Binding-site contacts:
Ligand atom C42 contacts residue ILE43 of chain 1.A at 3.5 Å (hydrophobic).
Ligand atom C19 contacts residue GLU103 of chain 1.A at 3.7 Å.
Ligand atom N20 contacts residue LEU105 of chain 1.A at 3.1 Å (h-bond).
Ligand atom C28 contacts residue SER37 of chain 1.A at 3.2 Å.
Ligand atom C19 contacts residue ALA56 of chain 1.A at 3.5 Å (hydrophobic).
Ligand atom N14 contacts residue LEU105 of chain 1.A at 3.1 Å (h-bond).
Ligand atom C21 contacts residue ILE168 of chain 1.A at 3.7 Å (hydrophobic).
Ligand atom C28 contacts residue ASP169 of chain 1.A at 3.8 Å.
Ligand atom C32 contacts residue ASP152 of chain 1.A at 3.5 Å.
Ligand atom N23 contacts residue ILE43 of chain 1.A at 3.5 Å.
Ligand atom C38 contacts residue MET100 of chain 1.A at 3.6 Å (hydrophobic).
Ligand atom C18 contacts residue ALA56 of chain 1.A at 3.8 Å (hydrophobic).
Ligand atom C41 contacts residue ALA56 of chain 1.A at 3.6 Å (hydrophobic).
Ligand atom F40 contacts residue MET102 of chain 1.A at 3.4 Å.
Ligand atom C19 contacts residue LEU105 of chain 1.A at 3.8 Å (hydrophobic).
Ligand atom F40 contacts residue LYS58 of chain 1.A at 3.7 Å.
Ligand atom C39 contacts residue MET102 of chain 1.A at 3.6 Å (hydrophobic).
Ligand atom C28 contacts residue GLY38 of chain 1.A at 3.6 Å.
Ligand atom C29 contacts residue SER37 of chain 1.A at 3.5 Å.
Ligand atom C08 contacts residue ARG33 of chain 1.A at 3.4 Å.
Ligand atom C38 contacts residue MET102 of chain 1.A at 3.3 Å (hydrophobic).
Ligand atom C16 contacts residue LEU155 of chain 1.A at 3.7 Å (hydrophobic).
Ligand atom N34 contacts residue ILE168 of chain 1.A at 3.3 Å.
Ligand atom C19 contacts residue MET102 of chain 1.A at 3.6 Å (hydrophobic).
Ligand atom C33 contacts residue ASP152 of chain 1.A at 3.6 Å.
Ligand atom C27 contacts residue SER37 of chain 1.A at 3.7 Å.
Ligand atom C39 contacts residue LYS58 of chain 1.A at 3.6 Å.
Ligand atom C18 contacts residue MET102 of chain 1.A at 3.5 Å (hydrophobic).
Ligand atom N20 contacts residue LEU104 of chain 1.A at 3.8 Å.
Ligand atom C35 contacts residue ILE168 of chain 1.A at 3.6 Å (hydrophobic).
Ligand atom C30 contacts residue LYS150 of chain 1.A at 3.7 Å.
Ligand atom N14 contacts residue LEU104 of chain 1.A at 3.4 Å.
Ligand atom C41 contacts residue LYS58 of chain 1.A at 3.8 Å.
Ligand atom C37 contacts residue MET102 of chain 1.A at 3.7 Å (hydrophobic).
Ligand atom N20 contacts residue ALA56 of chain 1.A at 3.5 Å.
Ligand atom C42 contacts residue ALA56 of chain 1.A at 3.6 Å (hydrophobic).
Ligand atom F40 contacts residue MET100 of chain 1.A at 3.1 Å.
Ligand atom F31 contacts residue LYS150 of chain 1.A at 2.9 Å.
Ligand atom C22 contacts residue ILE43 of chain 1.A at 3.8 Å (hydrophobic).
Ligand atom C24 contacts residue ILE168 of chain 1.A at 3.4 Å (hydrophobic).

Sequence of chain 1.A:
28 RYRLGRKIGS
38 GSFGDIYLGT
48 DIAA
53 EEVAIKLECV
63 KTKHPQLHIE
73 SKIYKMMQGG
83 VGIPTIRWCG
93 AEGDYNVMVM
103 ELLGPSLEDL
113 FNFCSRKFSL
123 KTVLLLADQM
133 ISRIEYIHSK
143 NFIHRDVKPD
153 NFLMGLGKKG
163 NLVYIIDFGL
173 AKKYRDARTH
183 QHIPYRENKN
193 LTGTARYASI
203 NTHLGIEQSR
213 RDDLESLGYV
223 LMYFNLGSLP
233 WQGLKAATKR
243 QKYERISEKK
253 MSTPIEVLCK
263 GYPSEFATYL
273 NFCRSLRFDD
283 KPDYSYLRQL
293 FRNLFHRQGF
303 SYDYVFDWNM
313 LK

This protein binds this small molecule.
Small molecule (SMILES): COc1ccc(OC)c(CCC(=O)Nc2cc(-c3c(-c4ccc(F)cc4)nc(/N=N/c4ccc(F)cc4)n3C)ccn2)c1